A small-molecule ligand and the protein it binds are described below.
Small molecule (SMILES): O=S(=O)(N[C@@H](c1cc2ccccc2s1)c1ccccc1Cl)c1ccc2c(c1)OCCCO2

Sequence of chain 1.A:
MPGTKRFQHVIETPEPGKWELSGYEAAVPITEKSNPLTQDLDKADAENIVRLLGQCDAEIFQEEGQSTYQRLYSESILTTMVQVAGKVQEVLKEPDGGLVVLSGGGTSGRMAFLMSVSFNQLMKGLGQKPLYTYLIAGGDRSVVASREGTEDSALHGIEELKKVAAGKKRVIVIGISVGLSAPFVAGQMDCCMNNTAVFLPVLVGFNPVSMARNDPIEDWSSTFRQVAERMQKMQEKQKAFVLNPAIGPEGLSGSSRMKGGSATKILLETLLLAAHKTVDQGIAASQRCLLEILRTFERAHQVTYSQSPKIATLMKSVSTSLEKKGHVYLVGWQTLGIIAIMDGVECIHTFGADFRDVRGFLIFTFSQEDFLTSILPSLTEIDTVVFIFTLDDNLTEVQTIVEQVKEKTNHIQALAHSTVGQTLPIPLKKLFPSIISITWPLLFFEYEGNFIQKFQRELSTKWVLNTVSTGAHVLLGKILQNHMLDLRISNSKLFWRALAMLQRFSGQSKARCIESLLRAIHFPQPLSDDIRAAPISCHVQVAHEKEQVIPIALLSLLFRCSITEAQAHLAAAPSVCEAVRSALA

Binding-site contacts:
Ligand atom O2 contacts residue ASP229 of chain 1.A at 3.2 Å.
Ligand atom O1 contacts residue ARG227 of chain 1.A at 3.9 Å.
Ligand atom C14 contacts residue HIS21 of chain 1.A at 3.7 Å.
Ligand atom O2 contacts residue TRP529 of chain 1.A at 3.7 Å.
Ligand atom C20 contacts residue PRO41 of chain 1.A at 3.6 Å (hydrophobic).
Ligand atom C4 contacts residue PRO41 of chain 1.A at 3.3 Å (hydrophobic).
Ligand atom O3 contacts residue ILE23 of chain 1.A at 3.1 Å (h-bond).
Ligand atom C12 contacts residue HIS21 of chain 1.A at 3.5 Å.
Ligand atom C23 contacts residue TYR36 of chain 1.A at 3.8 Å (hydrophobic).
Ligand atom C16 contacts residue TRP529 of chain 1.A at 3.4 Å (hydrophobic).
Ligand atom C13 contacts residue HIS21 of chain 1.A at 3.9 Å.
Ligand atom C15 contacts residue GLN536 of chain 1.A at 3.5 Å.
Ligand atom O4 contacts residue TRP529 of chain 1.A at 3.4 Å.
Ligand atom C5 contacts residue GLY193 of chain 1.A at 3.4 Å.
Ligand atom C11 contacts residue HIS21 of chain 1.A at 3.0 Å.
Ligand atom O1 contacts residue ASP229 of chain 1.A at 3.5 Å (salt-bridge).
Ligand atom C22 contacts residue VAL40 of chain 1.A at 3.9 Å (hydrophobic).
Ligand atom C7 contacts residue GLU44 of chain 1.A at 3.9 Å.
Ligand atom C18 contacts residue PRO41 of chain 1.A at 3.8 Å (hydrophobic).
Ligand atom O2 contacts residue ARG227 of chain 1.A at 3.8 Å.
Ligand atom C8 contacts residue ARG227 of chain 1.A at 3.7 Å.
Ligand atom C5 contacts residue MET225 of chain 1.A at 3.4 Å (hydrophobic).
Ligand atom C5 contacts residue PRO41 of chain 1.A at 3.5 Å (hydrophobic).
Ligand atom C17 contacts residue GLN536 of chain 1.A at 3.2 Å.
Ligand atom C2 contacts residue ARG227 of chain 1.A at 3.3 Å.
Ligand atom C21 contacts residue ALA39 of chain 1.A at 3.8 Å (hydrophobic).
Ligand atom CL1 contacts residue LYS526 of chain 1.A at 3.6 Å.
Ligand atom C9 contacts residue HIS21 of chain 1.A at 3.4 Å.
Ligand atom C14 contacts residue VAL22 of chain 1.A at 3.7 Å (hydrophobic).
Ligand atom C6 contacts residue GLY193 of chain 1.A at 3.3 Å.
Ligand atom C23 contacts residue VAL40 of chain 1.A at 3.6 Å (hydrophobic).
Ligand atom O1 contacts residue ASN228 of chain 1.A at 2.9 Å (h-bond).
Ligand atom C5 contacts residue ARG227 of chain 1.A at 3.6 Å.
Ligand atom C4 contacts residue ARG227 of chain 1.A at 3.3 Å.
Ligand atom C19 contacts residue PRO41 of chain 1.A at 3.9 Å (hydrophobic).
Ligand atom C4 contacts residue MET225 of chain 1.A at 3.5 Å (hydrophobic).
Ligand atom CL1 contacts residue TRP529 of chain 1.A at 3.9 Å.
Ligand atom N1 contacts residue ARG227 of chain 1.A at 3.6 Å.
Ligand atom C10 contacts residue HIS21 of chain 1.A at 3.5 Å.
Ligand atom O3 contacts residue VAL22 of chain 1.A at 3.3 Å.